Sequence of chain 5.H:
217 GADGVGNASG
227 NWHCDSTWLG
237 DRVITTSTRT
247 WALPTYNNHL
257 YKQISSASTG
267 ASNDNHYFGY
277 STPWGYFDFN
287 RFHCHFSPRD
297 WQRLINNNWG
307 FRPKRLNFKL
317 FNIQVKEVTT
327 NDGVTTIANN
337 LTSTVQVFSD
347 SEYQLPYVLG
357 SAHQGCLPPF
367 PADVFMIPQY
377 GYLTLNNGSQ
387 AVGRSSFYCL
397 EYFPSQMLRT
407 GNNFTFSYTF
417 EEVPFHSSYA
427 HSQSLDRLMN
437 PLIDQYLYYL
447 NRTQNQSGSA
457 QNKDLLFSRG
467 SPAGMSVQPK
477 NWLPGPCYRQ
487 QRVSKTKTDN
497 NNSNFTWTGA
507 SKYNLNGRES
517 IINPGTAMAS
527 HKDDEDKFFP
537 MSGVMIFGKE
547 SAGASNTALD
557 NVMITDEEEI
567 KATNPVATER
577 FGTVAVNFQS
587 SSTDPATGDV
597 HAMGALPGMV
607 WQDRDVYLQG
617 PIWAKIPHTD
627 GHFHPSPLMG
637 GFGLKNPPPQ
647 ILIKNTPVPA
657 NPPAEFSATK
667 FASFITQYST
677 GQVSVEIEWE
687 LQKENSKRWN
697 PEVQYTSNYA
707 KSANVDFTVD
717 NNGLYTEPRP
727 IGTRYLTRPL

Binding-site contacts:
Ligand atom O2 contacts residue HIS628 of chain 5.D at 3.4 Å (h-bond).
Ligand atom N4 contacts residue PRO631 of chain 5.H at 4.4 Å.
Ligand atom C5 contacts residue PHE629 of chain 5.H at 4.0 Å (hydrophobic).
Ligand atom N3 contacts residue HIS630 of chain 5.H at 2.6 Å (h-bond).
Ligand atom C2 contacts residue GLY627 of chain 5.D at 4.1 Å.
Ligand atom C4 contacts residue HIS630 of chain 5.H at 3.2 Å.
Ligand atom O2 contacts residue HIS630 of chain 5.H at 3.5 Å.
Ligand atom N1 contacts residue HIS628 of chain 5.D at 2.3 Å (h-bond).
Ligand atom O2 contacts residue GLY627 of chain 5.D at 3.4 Å.
Ligand atom N1 contacts residue HIS630 of chain 5.H at 4.2 Å.
Ligand atom C4 contacts residue HIS628 of chain 5.D at 4.5 Å.
Ligand atom C5 contacts residue HIS630 of chain 5.H at 4.3 Å.
Ligand atom C5 contacts residue HIS628 of chain 5.D at 3.9 Å.
Ligand atom C6 contacts residue HIS628 of chain 5.D at 2.7 Å.
Ligand atom N1 contacts residue PHE629 of chain 5.D at 4.2 Å.
Ligand atom N3 contacts residue HIS628 of chain 5.D at 4.3 Å.
Ligand atom C2 contacts residue HIS630 of chain 5.H at 3.2 Å.
Ligand atom O2 contacts residue ASP626 of chain 5.D at 3.6 Å (salt-bridge).
Ligand atom N4 contacts residue PHE629 of chain 5.H at 4.4 Å.
Ligand atom C2 contacts residue HIS628 of chain 5.D at 3.3 Å.
Ligand atom N4 contacts residue HIS630 of chain 5.H at 3.0 Å.
Ligand atom C6 contacts residue PHE629 of chain 5.D at 4.0 Å (hydrophobic).
Ligand atom N1 contacts residue TRP607 of chain 5.H at 4.5 Å.

The small molecule below binds the protein below.
Small molecule (SMILES): Nc1ccnc(=O)[nH]1

Sequence of chain 5.D:
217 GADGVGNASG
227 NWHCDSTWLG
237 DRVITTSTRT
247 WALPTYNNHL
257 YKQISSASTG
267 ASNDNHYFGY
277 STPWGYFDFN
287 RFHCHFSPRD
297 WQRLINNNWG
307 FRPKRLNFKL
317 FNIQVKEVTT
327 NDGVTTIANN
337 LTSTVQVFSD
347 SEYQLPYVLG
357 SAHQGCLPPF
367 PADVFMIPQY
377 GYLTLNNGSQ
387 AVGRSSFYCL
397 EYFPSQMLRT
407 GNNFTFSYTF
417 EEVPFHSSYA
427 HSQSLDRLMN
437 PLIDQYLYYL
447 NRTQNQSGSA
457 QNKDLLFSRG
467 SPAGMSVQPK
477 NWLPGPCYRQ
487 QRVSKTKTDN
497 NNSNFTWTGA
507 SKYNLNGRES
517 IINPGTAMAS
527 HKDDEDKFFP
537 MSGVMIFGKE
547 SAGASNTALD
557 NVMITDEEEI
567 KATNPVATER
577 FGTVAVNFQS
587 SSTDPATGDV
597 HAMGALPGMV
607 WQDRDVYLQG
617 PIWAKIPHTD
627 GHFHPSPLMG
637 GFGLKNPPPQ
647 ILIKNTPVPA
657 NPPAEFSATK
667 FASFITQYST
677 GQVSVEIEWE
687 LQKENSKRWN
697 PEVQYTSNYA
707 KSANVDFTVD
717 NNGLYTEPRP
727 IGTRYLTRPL